This protein binds this small molecule.
Small molecule (SMILES): NCCCCCC(=O)O

Sequence of chain 1.A:
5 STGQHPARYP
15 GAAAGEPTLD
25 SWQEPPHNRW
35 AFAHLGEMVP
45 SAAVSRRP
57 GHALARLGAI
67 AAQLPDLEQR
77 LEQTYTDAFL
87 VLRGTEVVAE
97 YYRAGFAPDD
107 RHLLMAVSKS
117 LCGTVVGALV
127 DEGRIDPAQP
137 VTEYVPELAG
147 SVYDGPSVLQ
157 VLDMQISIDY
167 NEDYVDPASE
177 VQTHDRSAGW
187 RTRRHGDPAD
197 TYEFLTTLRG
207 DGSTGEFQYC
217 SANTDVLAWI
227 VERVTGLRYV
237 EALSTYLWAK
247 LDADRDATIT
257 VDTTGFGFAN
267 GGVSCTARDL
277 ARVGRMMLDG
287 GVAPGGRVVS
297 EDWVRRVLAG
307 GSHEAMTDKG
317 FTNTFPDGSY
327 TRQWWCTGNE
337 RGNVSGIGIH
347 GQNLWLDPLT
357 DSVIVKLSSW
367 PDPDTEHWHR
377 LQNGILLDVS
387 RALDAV

Binding-site contacts:
Ligand atom N contacts residue ACA1 of chain 1.E at 1.3 Å.
Ligand atom N contacts residue ALA112 of chain 1.A at 3.5 Å.
Ligand atom C6 contacts residue TYR170 of chain 1.A at 3.9 Å (hydrophobic).
Ligand atom C6 contacts residue TYR215 of chain 1.A at 3.4 Å (hydrophobic).
Ligand atom N contacts residue ILE345 of chain 1.A at 3.5 Å.
Ligand atom C5 contacts residue ACA1 of chain 1.E at 3.7 Å.
Ligand atom C5 contacts residue ILE345 of chain 1.A at 4.0 Å (hydrophobic).
Ligand atom C4 contacts residue TRP331 of chain 1.A at 3.9 Å (hydrophobic).
Ligand atom N contacts residue LYS115 of chain 1.A at 4.5 Å.
Ligand atom C6 contacts residue ALA112 of chain 1.A at 3.7 Å (hydrophobic).
Ligand atom C6 contacts residue ACA1 of chain 1.E at 2.5 Å.
Ligand atom C6 contacts residue ILE343 of chain 1.A at 3.9 Å (hydrophobic).
Ligand atom C5 contacts residue TYR170 of chain 1.A at 3.7 Å (hydrophobic).
Ligand atom C4 contacts residue ILE343 of chain 1.A at 4.1 Å (hydrophobic).
Ligand atom C6 contacts residue ILE345 of chain 1.A at 3.8 Å (hydrophobic).
Ligand atom N contacts residue TYR215 of chain 1.A at 3.4 Å (h-bond).
Ligand atom N contacts residue TYR170 of chain 1.A at 2.9 Å (h-bond).
Ligand atom C6 contacts residue GLY344 of chain 1.A at 4.1 Å.
Ligand atom C5 contacts residue TYR215 of chain 1.A at 3.9 Å (hydrophobic).